Sequence of chain 1.B:
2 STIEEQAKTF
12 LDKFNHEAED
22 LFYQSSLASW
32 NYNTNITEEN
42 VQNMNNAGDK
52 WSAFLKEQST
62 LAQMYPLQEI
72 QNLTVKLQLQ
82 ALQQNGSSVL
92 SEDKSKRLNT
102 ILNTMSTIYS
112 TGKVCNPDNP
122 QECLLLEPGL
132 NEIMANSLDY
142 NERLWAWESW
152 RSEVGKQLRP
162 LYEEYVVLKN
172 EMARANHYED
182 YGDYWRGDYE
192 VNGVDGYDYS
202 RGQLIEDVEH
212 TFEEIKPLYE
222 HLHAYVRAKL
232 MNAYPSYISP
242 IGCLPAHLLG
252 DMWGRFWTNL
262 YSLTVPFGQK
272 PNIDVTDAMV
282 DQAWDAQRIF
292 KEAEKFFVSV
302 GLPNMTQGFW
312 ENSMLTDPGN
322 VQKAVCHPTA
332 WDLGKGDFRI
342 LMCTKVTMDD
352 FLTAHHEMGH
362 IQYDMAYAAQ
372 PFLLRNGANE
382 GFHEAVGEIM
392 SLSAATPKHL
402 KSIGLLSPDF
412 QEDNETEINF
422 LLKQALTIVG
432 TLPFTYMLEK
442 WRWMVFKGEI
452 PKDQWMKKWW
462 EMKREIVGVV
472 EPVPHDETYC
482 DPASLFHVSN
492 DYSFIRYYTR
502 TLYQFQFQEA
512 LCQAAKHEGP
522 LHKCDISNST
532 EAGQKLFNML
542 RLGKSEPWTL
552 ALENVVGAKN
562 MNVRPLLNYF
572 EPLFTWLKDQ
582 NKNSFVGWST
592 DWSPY

The protein below binds the small molecule below.
Small molecule (SMILES): CC(=O)N[C@H]1[C@H](O[C@H]2[C@H](O)[C@@H](NC(C)=O)CO[C@@H]2CO)O[C@H](CO)[C@@H](O)[C@@H]1O

Binding-site contacts:
Ligand atom N2 contacts residue SER403 of chain 1.B at 3.9 Å.
Ligand atom C3 contacts residue SER403 of chain 1.B at 4.1 Å.
Ligand atom C8 contacts residue SER403 of chain 1.B at 3.4 Å.
Ligand atom O3 contacts residue SER403 of chain 1.B at 3.7 Å.
Ligand atom O7 contacts residue SER403 of chain 1.B at 3.0 Å (h-bond).
Ligand atom C7 contacts residue ASN529 of chain 1.B at 3.5 Å.
Ligand atom N2 contacts residue ASN529 of chain 1.B at 2.8 Å (h-bond).
Ligand atom C3 contacts residue ASN529 of chain 1.B at 3.8 Å.
Ligand atom C5 contacts residue ASN529 of chain 1.B at 3.7 Å.
Ligand atom C1 contacts residue ASN529 of chain 1.B at 1.4 Å.
Ligand atom O7 contacts residue ASN529 of chain 1.B at 3.7 Å.
Ligand atom C8 contacts residue ASP526 of chain 1.B at 4.1 Å.
Ligand atom O7 contacts residue SER528 of chain 1.B at 4.2 Å.
Ligand atom C8 contacts residue SER528 of chain 1.B at 3.8 Å.
Ligand atom O5 contacts residue ASN529 of chain 1.B at 2.4 Å (h-bond).
Ligand atom C2 contacts residue ASN529 of chain 1.B at 2.4 Å.
Ligand atom C4 contacts residue ASN529 of chain 1.B at 4.2 Å.
Ligand atom C7 contacts residue SER403 of chain 1.B at 3.1 Å.
Ligand atom C7 contacts residue SER528 of chain 1.B at 4.3 Å.